This protein binds this small molecule.
Small molecule (SMILES): CC(=O)N[C@H]1[C@H](O[C@H]2[C@H](O)[C@@H](NC(C)=O)CO[C@@H]2CO)O[C@H](CO)[C@@H](O)[C@@H]1O

Binding-site contacts:
Ligand atom C2 contacts residue ASN105 of chain 1.D at 2.5 Å.
Ligand atom O7 contacts residue ASN105 of chain 1.D at 3.1 Å (h-bond).
Ligand atom C8 contacts residue ASN105 of chain 1.D at 4.0 Å.
Ligand atom C8 contacts residue PRO103 of chain 1.D at 3.8 Å (hydrophobic).
Ligand atom C1 contacts residue ASN105 of chain 1.D at 1.4 Å.
Ligand atom C8 contacts residue LEU104 of chain 1.D at 4.0 Å (hydrophobic).
Ligand atom C8 contacts residue TYR91 of chain 1.D at 4.3 Å (hydrophobic).
Ligand atom O5 contacts residue ASN105 of chain 1.D at 2.4 Å (h-bond).
Ligand atom C7 contacts residue ASN105 of chain 1.D at 3.2 Å.
Ligand atom C4 contacts residue ASN105 of chain 1.D at 4.2 Å.
Ligand atom N2 contacts residue ASN105 of chain 1.D at 2.9 Å (h-bond).
Ligand atom C6 contacts residue HIS144 of chain 1.D at 3.9 Å.
Ligand atom C1 contacts residue HIS144 of chain 1.D at 3.7 Å.
Ligand atom O5 contacts residue HIS144 of chain 1.D at 3.2 Å.
Ligand atom C5 contacts residue ASN105 of chain 1.D at 3.7 Å.
Ligand atom C3 contacts residue ASN105 of chain 1.D at 3.8 Å.
Ligand atom C5 contacts residue HIS144 of chain 1.D at 3.7 Å.

Sequence of chain 1.D:
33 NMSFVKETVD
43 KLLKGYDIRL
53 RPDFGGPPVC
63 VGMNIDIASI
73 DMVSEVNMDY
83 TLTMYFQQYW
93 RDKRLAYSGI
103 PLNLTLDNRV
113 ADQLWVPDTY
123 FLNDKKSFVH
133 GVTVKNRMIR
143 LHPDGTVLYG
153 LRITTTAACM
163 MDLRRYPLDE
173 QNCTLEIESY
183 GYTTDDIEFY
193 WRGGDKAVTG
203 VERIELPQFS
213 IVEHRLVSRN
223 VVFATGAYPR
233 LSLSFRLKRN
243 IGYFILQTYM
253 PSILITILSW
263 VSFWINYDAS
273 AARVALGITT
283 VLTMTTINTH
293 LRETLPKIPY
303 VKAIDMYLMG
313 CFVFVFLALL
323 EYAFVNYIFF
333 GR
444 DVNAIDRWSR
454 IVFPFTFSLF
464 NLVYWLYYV